Sequence of chain 1.A:
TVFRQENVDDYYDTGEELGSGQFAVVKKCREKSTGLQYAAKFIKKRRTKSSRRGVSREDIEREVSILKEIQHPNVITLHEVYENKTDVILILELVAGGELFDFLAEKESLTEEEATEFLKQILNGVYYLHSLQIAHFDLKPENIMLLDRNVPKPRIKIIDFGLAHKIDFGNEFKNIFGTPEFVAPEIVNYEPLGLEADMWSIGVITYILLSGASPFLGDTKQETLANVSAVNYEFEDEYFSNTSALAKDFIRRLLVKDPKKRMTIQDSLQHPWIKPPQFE

Binding-site contacts:
Ligand atom O2' contacts residue GLU99 of chain 1.A at 2.7 Å (salt-bridge).
Ligand atom C5 contacts residue MET145 of chain 1.A at 3.3 Å (hydrophobic).
Ligand atom O3G contacts residue GLN22 of chain 1.A at 2.4 Å (h-bond).
Ligand atom O3G contacts residue GLY21 of chain 1.A at 2.8 Å.
Ligand atom PG contacts residue GLY21 of chain 1.A at 3.5 Å.
Ligand atom O2A contacts residue ASP160 of chain 1.A at 3.2 Å.
Ligand atom O5' contacts residue VAL26 of chain 1.A at 3.5 Å.
Ligand atom O2B contacts residue MN1 of chain 1.B at 2.4 Å.
Ligand atom N1 contacts residue MET145 of chain 1.A at 3.5 Å.
Ligand atom C2 contacts residue MET145 of chain 1.A at 3.0 Å (hydrophobic).
Ligand atom N6 contacts residue GLU93 of chain 1.A at 2.8 Å (salt-bridge).
Ligand atom N3 contacts residue MET145 of chain 1.A at 2.6 Å.
Ligand atom O3A contacts residue LYS41 of chain 1.A at 3.5 Å.
Ligand atom PA contacts residue MN1 of chain 1.B at 3.4 Å.
Ligand atom C4 contacts residue MET145 of chain 1.A at 2.7 Å (hydrophobic).
Ligand atom O2A contacts residue MN1 of chain 1.B at 2.2 Å.
Ligand atom O1A contacts residue LYS41 of chain 1.A at 2.8 Å (salt-bridge).
Ligand atom N9 contacts residue MET145 of chain 1.A at 3.2 Å.
Ligand atom N6 contacts residue ALA39 of chain 1.A at 3.6 Å.
Ligand atom O2' contacts residue LEU18 of chain 1.A at 3.6 Å (h-bond).
Ligand atom O1B contacts residue ASP160 of chain 1.A at 3.0 Å (salt-bridge).
Ligand atom O2B contacts residue ASP160 of chain 1.A at 3.5 Å (salt-bridge).
Ligand atom PG contacts residue GLN22 of chain 1.A at 3.3 Å.
Ligand atom O2G contacts residue GLN22 of chain 1.A at 3.2 Å (h-bond).
Ligand atom O2G contacts residue GLY21 of chain 1.A at 3.4 Å.
Ligand atom C8 contacts residue ILE159 of chain 1.A at 3.6 Å (hydrophobic).
Ligand atom O4' contacts residue GLY19 of chain 1.A at 3.4 Å.
Ligand atom O3' contacts residue GLU142 of chain 1.A at 3.2 Å (salt-bridge).
Ligand atom O2G contacts residue ALA24 of chain 1.A at 2.8 Å (h-bond).
Ligand atom C6 contacts residue ALA39 of chain 1.A at 3.5 Å (hydrophobic).
Ligand atom N3B contacts residue GLY21 of chain 1.A at 3.5 Å.
Ligand atom C2 contacts residue VAL95 of chain 1.A at 3.2 Å (hydrophobic).
Ligand atom O2G contacts residue PHE23 of chain 1.A at 2.5 Å (h-bond).
Ligand atom PB contacts residue MN1 of chain 1.B at 3.3 Å.
Ligand atom O4' contacts residue VAL26 of chain 1.A at 3.3 Å.
Ligand atom O2A contacts residue ASN143 of chain 1.A at 3.5 Å (h-bond).
Ligand atom O3' contacts residue GLU99 of chain 1.A at 3.1 Å (salt-bridge).
Ligand atom C2' contacts residue MET145 of chain 1.A at 3.5 Å (hydrophobic).
Ligand atom N1 contacts residue ALA39 of chain 1.A at 3.5 Å.
Ligand atom N1 contacts residue VAL95 of chain 1.A at 3.2 Å (h-bond).

A small-molecule ligand and the protein it binds are described below.
Small molecule (SMILES): Nc1ncnc2c1ncn2[C@@H]1O[C@H](CO[P](=O)(O)O[P](=O)(O)NP(=O)(O)O)[C@@H](O)[C@H]1O